Binding-site contacts:
Ligand atom C17 contacts residue ALA75 of chain 1.A at 3.9 Å (hydrophobic).
Ligand atom O1 contacts residue SER203 of chain 1.A at 2.3 Å (h-bond).
Ligand atom C15 contacts residue GLY125 of chain 1.A at 3.8 Å.
Ligand atom C8 contacts residue ILE341 of chain 1.A at 3.6 Å (hydrophobic).
Ligand atom C2 contacts residue PHE83 of chain 1.A at 4.0 Å (hydrophobic).
Ligand atom O2 contacts residue SER203 of chain 1.A at 3.9 Å.
Ligand atom C19 contacts residue LEU344 of chain 1.A at 3.9 Å (hydrophobic).
Ligand atom N1 contacts residue LEU286 of chain 1.A at 4.0 Å.
Ligand atom C9 contacts residue LEU344 of chain 1.A at 3.2 Å (hydrophobic).
Ligand atom O1 contacts residue GLU202 of chain 1.A at 3.7 Å.
Ligand atom C8 contacts residue MET345 of chain 1.A at 3.5 Å (hydrophobic).
Ligand atom C2 contacts residue HIS449 of chain 1.A at 3.4 Å.
Ligand atom C5 contacts residue GLY125 of chain 1.A at 3.6 Å.
Ligand atom C18 contacts residue LEU344 of chain 1.A at 3.1 Å (hydrophobic).
Ligand atom O4 contacts residue MET345 of chain 1.A at 3.6 Å.
Ligand atom C3 contacts residue HIS449 of chain 1.A at 3.6 Å.
Ligand atom C19 contacts residue LEU78 of chain 1.A at 3.7 Å (hydrophobic).
Ligand atom C15 contacts residue LEU286 of chain 1.A at 3.3 Å (hydrophobic).
Ligand atom C4 contacts residue GLY125 of chain 1.A at 3.8 Å.
Ligand atom C15 contacts residue GLY124 of chain 1.A at 3.5 Å.
Ligand atom O1 contacts residue HIS449 of chain 1.A at 2.9 Å (h-bond).
Ligand atom C3 contacts residue SER203 of chain 1.A at 3.5 Å.
Ligand atom C7 contacts residue MET345 of chain 1.A at 3.5 Å (hydrophobic).
Ligand atom O4 contacts residue LEU286 of chain 1.A at 3.0 Å.
Ligand atom C1 contacts residue LEU340 of chain 1.A at 3.4 Å (hydrophobic).
Ligand atom C20 contacts residue LEU344 of chain 1.A at 3.7 Å (hydrophobic).
Ligand atom C10 contacts residue LEU344 of chain 1.A at 3.1 Å (hydrophobic).
Ligand atom C16 contacts residue LEU286 of chain 1.A at 3.4 Å (hydrophobic).
Ligand atom C11 contacts residue LEU344 of chain 1.A at 4.0 Å (hydrophobic).
Ligand atom C18 contacts residue LEU78 of chain 1.A at 4.0 Å (hydrophobic).
Ligand atom C1 contacts residue LEU79 of chain 1.A at 3.4 Å (hydrophobic).
Ligand atom C15 contacts residue VAL128 of chain 1.A at 4.0 Å (hydrophobic).
Ligand atom C20 contacts residue LEU286 of chain 1.A at 3.1 Å (hydrophobic).
Ligand atom C14 contacts residue LEU286 of chain 1.A at 4.0 Å (hydrophobic).
Ligand atom O2 contacts residue GLY124 of chain 1.A at 3.8 Å.
Ligand atom C2 contacts residue LEU340 of chain 1.A at 3.7 Å (hydrophobic).
Ligand atom O2 contacts residue GLY125 of chain 1.A at 3.0 Å (h-bond).
Ligand atom C16 contacts residue VAL128 of chain 1.A at 3.4 Å (hydrophobic).
Ligand atom C7 contacts residue ILE341 of chain 1.A at 3.4 Å (hydrophobic).
Ligand atom C11 contacts residue LEU79 of chain 1.A at 3.9 Å (hydrophobic).

Sequence of chain 1.A:
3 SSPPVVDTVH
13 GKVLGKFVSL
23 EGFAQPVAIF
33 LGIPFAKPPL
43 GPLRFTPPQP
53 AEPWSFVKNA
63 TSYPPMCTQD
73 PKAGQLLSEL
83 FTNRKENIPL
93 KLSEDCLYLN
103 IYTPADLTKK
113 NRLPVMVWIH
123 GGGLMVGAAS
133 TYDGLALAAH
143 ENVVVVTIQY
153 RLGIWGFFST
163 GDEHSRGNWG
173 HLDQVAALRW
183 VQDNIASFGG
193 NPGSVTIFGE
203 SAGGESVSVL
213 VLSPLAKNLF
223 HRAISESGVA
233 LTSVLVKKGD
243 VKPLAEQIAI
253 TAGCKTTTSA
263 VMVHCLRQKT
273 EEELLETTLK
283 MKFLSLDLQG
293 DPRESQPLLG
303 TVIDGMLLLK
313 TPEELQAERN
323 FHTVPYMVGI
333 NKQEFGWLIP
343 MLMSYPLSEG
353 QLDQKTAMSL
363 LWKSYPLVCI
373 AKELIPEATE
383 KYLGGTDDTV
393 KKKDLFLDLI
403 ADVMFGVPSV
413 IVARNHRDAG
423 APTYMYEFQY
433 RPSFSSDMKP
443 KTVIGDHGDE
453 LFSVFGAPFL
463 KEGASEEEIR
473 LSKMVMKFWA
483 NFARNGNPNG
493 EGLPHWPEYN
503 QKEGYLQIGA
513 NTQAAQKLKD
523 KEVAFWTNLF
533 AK

A protein and the small-molecule ligand that binds it are described below.
Small molecule (SMILES): C=CC[N@@+]1(C)CC[C@]23c4c5ccc(O)c4O[C@H]2C(=O)CC[C@@]3(O)[C@H]1C5